Binding-site contacts:
Ligand atom CG contacts residue LEU137 of chain 1.E at 3.6 Å (hydrophobic).
Ligand atom OXT contacts residue TYR125 of chain 1.E at 2.6 Å (h-bond).
Ligand atom CE1 contacts residue FMN1 of chain 1.R at 3.6 Å.
Ligand atom CA contacts residue FMN1 of chain 1.R at 3.8 Å.
Ligand atom CD2 contacts residue TRP133 of chain 1.E at 3.7 Å (hydrophobic).
Ligand atom I2 contacts residue TYR176 of chain 1.F at 3.7 Å.
Ligand atom N contacts residue FMN1 of chain 1.R at 3.1 Å (h-bond).
Ligand atom CE1 contacts residue LEU137 of chain 1.E at 3.7 Å (hydrophobic).
Ligand atom CG contacts residue FMN1 of chain 1.R at 3.7 Å.
Ligand atom OXT contacts residue LYS146 of chain 1.E at 2.7 Å (salt-bridge).
Ligand atom O contacts residue FMN1 of chain 1.R at 2.8 Å (h-bond).
Ligand atom CA contacts residue TYR125 of chain 1.E at 3.8 Å (hydrophobic).
Ligand atom CD1 contacts residue THR142 of chain 1.E at 3.8 Å.
Ligand atom I1 contacts residue ARG68 of chain 1.E at 3.3 Å.
Ligand atom CD1 contacts residue LEU137 of chain 1.E at 3.6 Å (hydrophobic).
Ligand atom I1 contacts residue FMN1 of chain 1.R at 3.6 Å.
Ligand atom CD2 contacts residue FMN1 of chain 1.R at 3.6 Å.
Ligand atom CZ contacts residue FMN1 of chain 1.R at 3.7 Å.
Ligand atom O contacts residue LYS146 of chain 1.E at 3.5 Å (salt-bridge).
Ligand atom C contacts residue TYR125 of chain 1.E at 3.5 Å (hydrophobic).
Ligand atom OXT contacts residue THR142 of chain 1.E at 3.8 Å.
Ligand atom OH contacts residue ALA94 of chain 1.F at 2.6 Å (h-bond).
Ligand atom N contacts residue GLU121 of chain 1.E at 2.9 Å (salt-bridge).
Ligand atom CA contacts residue GLU121 of chain 1.E at 3.2 Å.
Ligand atom CZ contacts residue ALA94 of chain 1.F at 3.8 Å (hydrophobic).
Ligand atom I2 contacts residue GLY93 of chain 1.F at 3.5 Å.
Ligand atom O contacts residue GLU121 of chain 1.E at 3.4 Å (salt-bridge).
Ligand atom CE2 contacts residue FMN1 of chain 1.R at 3.8 Å.
Ligand atom C contacts residue FMN1 of chain 1.R at 3.5 Å.
Ligand atom CD1 contacts residue FMN1 of chain 1.R at 3.5 Å.
Ligand atom OH contacts residue FMN1 of chain 1.R at 3.1 Å (h-bond).
Ligand atom CZ contacts residue LEU137 of chain 1.E at 3.8 Å (hydrophobic).
Ligand atom OH contacts residue GLY93 of chain 1.F at 3.7 Å.
Ligand atom C contacts residue LYS146 of chain 1.E at 3.5 Å.
Ligand atom I2 contacts residue ALA94 of chain 1.F at 3.7 Å.
Ligand atom I1 contacts residue LEU140 of chain 1.E at 3.8 Å.
Ligand atom CB contacts residue LEU137 of chain 1.E at 3.6 Å (hydrophobic).
Ligand atom C contacts residue GLU121 of chain 1.E at 3.5 Å.
Ligand atom I2 contacts residue TYR175 of chain 1.F at 3.8 Å.
Ligand atom CB contacts residue TYR125 of chain 1.E at 3.6 Å (hydrophobic).

The small molecule below binds the protein below.
Small molecule (SMILES): N[C@@H](Cc1cc(I)c(O)c(I)c1)C(=O)O

Sequence of chain 1.F:
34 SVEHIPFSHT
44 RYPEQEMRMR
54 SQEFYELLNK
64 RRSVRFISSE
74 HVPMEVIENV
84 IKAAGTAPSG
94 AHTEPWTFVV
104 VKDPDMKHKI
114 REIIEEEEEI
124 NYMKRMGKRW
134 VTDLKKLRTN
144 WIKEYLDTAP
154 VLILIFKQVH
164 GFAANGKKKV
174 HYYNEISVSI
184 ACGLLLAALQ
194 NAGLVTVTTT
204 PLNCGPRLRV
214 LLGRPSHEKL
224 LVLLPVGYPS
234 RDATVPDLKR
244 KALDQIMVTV

Sequence of chain 1.E:
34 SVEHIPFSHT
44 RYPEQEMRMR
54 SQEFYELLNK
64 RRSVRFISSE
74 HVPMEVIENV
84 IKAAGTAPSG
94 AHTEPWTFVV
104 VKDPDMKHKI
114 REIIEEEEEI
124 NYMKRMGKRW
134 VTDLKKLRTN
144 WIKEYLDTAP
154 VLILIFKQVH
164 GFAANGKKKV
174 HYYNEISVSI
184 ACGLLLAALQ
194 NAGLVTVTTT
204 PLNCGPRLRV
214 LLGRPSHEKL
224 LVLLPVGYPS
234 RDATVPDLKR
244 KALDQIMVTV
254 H